A small-molecule ligand and the protein it binds are described below.
Small molecule (SMILES): CC(C)C[C@H](NC(=O)[C@@H](NC(=O)[C@@H]1CCCN1)C(C)C)C(=O)N[C@@H](Cc1ccccc1)C(=O)N1CCC[C@H]1C(=O)NCC(=O)N[C@@H](CCC(N)=O)C(=O)N1CCC[C@H]1C(=O)N[C@@H](Cc1ccccc1)C(=O)NCC(=O)N[C@@H](C)C(=O)N1CCC[C@H]1C(=O)N1CCC[C@H]1C=O

Binding-site contacts:
Ligand atom CB contacts residue THR186 of chain 1.C at 3.4 Å.
Ligand atom CE1 contacts residue LYS70 of chain 1.D at 3.7 Å.
Ligand atom CA contacts residue ASN57 of chain 1.D at 3.6 Å.
Ligand atom N contacts residue ASN57 of chain 1.D at 2.7 Å (h-bond).
Ligand atom CA contacts residue ASN74 of chain 1.D at 3.6 Å.
Ligand atom CB contacts residue ASN57 of chain 1.D at 3.5 Å.
Ligand atom CB contacts residue ASN74 of chain 1.D at 3.5 Å.
Ligand atom N contacts residue ASN74 of chain 1.D at 2.8 Å (h-bond).
Ligand atom O contacts residue LYS182 of chain 1.C at 3.5 Å (salt-bridge).
Ligand atom CB contacts residue ASN74 of chain 1.D at 3.4 Å.
Ligand atom CB contacts residue ASN53 of chain 1.D at 3.5 Å.
Ligand atom CZ contacts residue LYS70 of chain 1.D at 3.6 Å.
Ligand atom C contacts residue LYS70 of chain 1.D at 3.5 Å.
Ligand atom N contacts residue GLN67 of chain 1.D at 3.6 Å.
Ligand atom CG contacts residue GLN67 of chain 1.D at 3.6 Å.
Ligand atom CA contacts residue THR107 of chain 1.D at 3.7 Å.
Ligand atom CD1 contacts residue LEU56 of chain 1.D at 3.7 Å (hydrophobic).
Ligand atom CA contacts residue ASN57 of chain 1.D at 3.5 Å.
Ligand atom CD contacts residue GLN179 of chain 1.C at 3.3 Å.
Ligand atom O contacts residue ASN183 of chain 1.C at 3.5 Å (h-bond).
Ligand atom OE1 contacts residue GLN179 of chain 1.C at 2.6 Å (h-bond).
Ligand atom C contacts residue ASN57 of chain 1.D at 3.6 Å.
Ligand atom N contacts residue ASN53 of chain 1.D at 3.7 Å.
Ligand atom O contacts residue LYS70 of chain 1.D at 2.4 Å (salt-bridge).
Ligand atom CD1 contacts residue ASN57 of chain 1.D at 3.2 Å.
Ligand atom CA contacts residue ASN53 of chain 1.D at 3.5 Å.
Ligand atom CE2 contacts residue LYS70 of chain 1.D at 3.5 Å.
Ligand atom CA contacts residue THR107 of chain 1.D at 3.5 Å.
Ligand atom CB contacts residue GLN67 of chain 1.D at 3.6 Å.
Ligand atom C contacts residue ASN57 of chain 1.D at 3.6 Å.
Ligand atom CB contacts residue ASN57 of chain 1.D at 3.4 Å.
Ligand atom N contacts residue ASN74 of chain 1.D at 3.5 Å (h-bond).
Ligand atom CA contacts residue GLN67 of chain 1.D at 3.4 Å.
Ligand atom O contacts residue ASN74 of chain 1.D at 2.3 Å (h-bond).
Ligand atom O contacts residue ASN57 of chain 1.D at 2.8 Å (h-bond).
Ligand atom CE2 contacts residue LEU56 of chain 1.D at 3.7 Å (hydrophobic).
Ligand atom C contacts residue ASN74 of chain 1.D at 3.4 Å.
Ligand atom CG2 contacts residue ALA77 of chain 1.D at 3.6 Å (hydrophobic).
Ligand atom CG1 contacts residue THR107 of chain 1.D at 3.6 Å.
Ligand atom CA contacts residue ASN74 of chain 1.D at 3.5 Å.

Sequence of chain 1.D:
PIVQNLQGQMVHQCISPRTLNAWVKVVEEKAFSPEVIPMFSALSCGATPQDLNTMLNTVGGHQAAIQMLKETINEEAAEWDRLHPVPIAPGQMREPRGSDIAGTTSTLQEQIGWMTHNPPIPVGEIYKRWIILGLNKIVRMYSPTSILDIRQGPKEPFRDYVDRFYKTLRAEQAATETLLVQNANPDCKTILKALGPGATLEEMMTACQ

Sequence of chain 1.C:
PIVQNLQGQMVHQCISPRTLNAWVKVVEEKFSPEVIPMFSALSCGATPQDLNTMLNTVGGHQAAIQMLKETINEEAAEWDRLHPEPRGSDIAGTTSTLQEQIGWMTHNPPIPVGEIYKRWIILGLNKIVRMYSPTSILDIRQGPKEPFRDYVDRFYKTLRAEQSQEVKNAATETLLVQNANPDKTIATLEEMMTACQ